Binding-site contacts:
Ligand atom C5 contacts residue TYR75 of chain 2.A at 4.3 Å (hydrophobic).
Ligand atom C6 contacts residue PHE74 of chain 2.A at 4.2 Å (hydrophobic).
Ligand atom CAH contacts residue ASP45 of chain 2.A at 4.0 Å.
Ligand atom C6 contacts residue ASN122 of chain 2.A at 3.6 Å.
Ligand atom N6 contacts residue ALA162 of chain 2.A at 4.3 Å.
Ligand atom N7 contacts residue ASP45 of chain 2.A at 3.9 Å.
Ligand atom N6 contacts residue GLY159 of chain 2.A at 4.1 Å.
Ligand atom N9 contacts residue ASP45 of chain 2.A at 3.7 Å.
Ligand atom C8 contacts residue ASP45 of chain 2.A at 3.4 Å.
Ligand atom N1 contacts residue PHE74 of chain 2.A at 3.7 Å.
Ligand atom C8 contacts residue ASN122 of chain 2.A at 3.6 Å.
Ligand atom N6 contacts residue TYR75 of chain 2.A at 3.1 Å (h-bond).
Ligand atom N7 contacts residue TYR75 of chain 2.A at 4.1 Å.
Ligand atom C5 contacts residue ASN122 of chain 2.A at 3.7 Å.
Ligand atom N1 contacts residue SER158 of chain 2.A at 3.9 Å.
Ligand atom N3 contacts residue PHE74 of chain 2.A at 4.0 Å.
Ligand atom N3 contacts residue THR161 of chain 2.A at 4.1 Å.
Ligand atom N1 contacts residue ALA162 of chain 2.A at 3.9 Å.
Ligand atom N6 contacts residue ASN122 of chain 2.A at 2.6 Å (h-bond).
Ligand atom N3 contacts residue ASP45 of chain 2.A at 4.0 Å.
Ligand atom C5 contacts residue ASP45 of chain 2.A at 4.1 Å.
Ligand atom C4 contacts residue ASP45 of chain 2.A at 3.6 Å.
Ligand atom N6 contacts residue SER158 of chain 2.A at 3.3 Å (h-bond).
Ligand atom C2 contacts residue PHE74 of chain 2.A at 3.3 Å (hydrophobic).
Ligand atom N3 contacts residue ALA162 of chain 2.A at 4.4 Å.
Ligand atom C6 contacts residue THR161 of chain 2.A at 3.6 Å.
Ligand atom C6 contacts residue ALA162 of chain 2.A at 3.9 Å (hydrophobic).
Ligand atom N7 contacts residue ASN122 of chain 2.A at 2.8 Å (h-bond).
Ligand atom C5 contacts residue ALA162 of chain 2.A at 3.9 Å (hydrophobic).
Ligand atom N7 contacts residue LEU49 of chain 2.A at 4.5 Å.
Ligand atom C6 contacts residue SER158 of chain 2.A at 4.1 Å.
Ligand atom N1 contacts residue THR161 of chain 2.A at 2.5 Å (h-bond).
Ligand atom C2 contacts residue ALA162 of chain 2.A at 4.0 Å (hydrophobic).
Ligand atom NAA contacts residue LEU49 of chain 2.A at 4.3 Å.
Ligand atom N6 contacts residue THR161 of chain 2.A at 3.9 Å.
Ligand atom C2 contacts residue THR161 of chain 2.A at 3.1 Å.
Ligand atom C4 contacts residue ALA162 of chain 2.A at 4.2 Å (hydrophobic).
Ligand atom N7 contacts residue ALA162 of chain 2.A at 4.3 Å.
Ligand atom C6 contacts residue TYR75 of chain 2.A at 4.1 Å (hydrophobic).
Ligand atom NAA contacts residue HIS223 of chain 2.A at 3.7 Å.

Sequence of chain 2.A:
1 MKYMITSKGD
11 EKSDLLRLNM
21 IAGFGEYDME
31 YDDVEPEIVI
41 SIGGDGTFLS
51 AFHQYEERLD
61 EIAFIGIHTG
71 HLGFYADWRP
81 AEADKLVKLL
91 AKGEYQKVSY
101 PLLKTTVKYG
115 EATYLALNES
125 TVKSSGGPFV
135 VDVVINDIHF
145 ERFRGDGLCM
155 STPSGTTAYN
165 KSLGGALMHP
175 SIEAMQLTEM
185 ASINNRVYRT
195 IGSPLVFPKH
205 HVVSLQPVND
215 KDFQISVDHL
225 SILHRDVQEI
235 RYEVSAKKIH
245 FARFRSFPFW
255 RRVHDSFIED

This protein binds this small molecule.
Small molecule (SMILES): [N-]=[N+]=NCCCCn1cnc2c(N)ncnc21